A protein and the small-molecule ligand that binds it are described below.
Small molecule (SMILES): COCCCc1nc(-c2ccc(F)cc2)c(-c2ccnc3c2CC(c2ccccc2)=N3)[nH]1

Sequence of chain 1.B:
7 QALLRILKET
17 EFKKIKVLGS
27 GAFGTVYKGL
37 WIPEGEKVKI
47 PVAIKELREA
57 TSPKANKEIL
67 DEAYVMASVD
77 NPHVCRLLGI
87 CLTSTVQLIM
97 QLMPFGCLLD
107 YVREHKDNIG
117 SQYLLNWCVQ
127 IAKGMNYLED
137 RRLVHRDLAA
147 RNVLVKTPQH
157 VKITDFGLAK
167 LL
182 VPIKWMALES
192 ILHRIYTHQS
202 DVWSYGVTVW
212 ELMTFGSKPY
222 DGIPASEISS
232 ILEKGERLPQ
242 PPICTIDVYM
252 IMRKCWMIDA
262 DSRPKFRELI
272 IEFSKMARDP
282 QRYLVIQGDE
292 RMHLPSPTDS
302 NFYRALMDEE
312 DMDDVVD

Binding-site contacts:
Ligand atom C23 contacts residue MET99 of chain 1.B at 3.5 Å (hydrophobic).
Ligand atom C32 contacts residue LEU24 of chain 1.B at 3.5 Å (hydrophobic).
Ligand atom C22 contacts residue LEU150 of chain 1.B at 3.4 Å (hydrophobic).
Ligand atom F07 contacts residue ILE95 of chain 1.B at 3.4 Å.
Ligand atom C04 contacts residue ALA49 of chain 1.B at 3.6 Å (hydrophobic).
Ligand atom N25 contacts residue MET99 of chain 1.B at 2.8 Å (h-bond).
Ligand atom C21 contacts residue LEU150 of chain 1.B at 3.7 Å (hydrophobic).
Ligand atom C28 contacts residue GLY102 of chain 1.B at 3.5 Å.
Ligand atom C28 contacts residue PRO100 of chain 1.B at 3.6 Å (hydrophobic).
Ligand atom N12 contacts residue LYS51 of chain 1.B at 2.9 Å (salt-bridge).
Ligand atom C23 contacts residue GLN97 of chain 1.B at 3.4 Å.
Ligand atom C08 contacts residue VAL32 of chain 1.B at 3.7 Å (hydrophobic).
Ligand atom C29 contacts residue PRO100 of chain 1.B at 3.4 Å (hydrophobic).
Ligand atom C01 contacts residue ASP161 of chain 1.B at 3.4 Å.
Ligand atom C23 contacts residue ALA49 of chain 1.B at 3.3 Å (hydrophobic).
Ligand atom C03 contacts residue MET96 of chain 1.B at 3.5 Å (hydrophobic).
Ligand atom F07 contacts residue LEU94 of chain 1.B at 2.9 Å.
Ligand atom N25 contacts residue LEU98 of chain 1.B at 3.6 Å.
Ligand atom C03 contacts residue LYS51 of chain 1.B at 3.8 Å.
Ligand atom C01 contacts residue THR160 of chain 1.B at 3.7 Å.
Ligand atom C27 contacts residue GLY102 of chain 1.B at 3.5 Å.
Ligand atom C15 contacts residue VAL32 of chain 1.B at 3.3 Å (hydrophobic).
Ligand atom N18 contacts residue GLN97 of chain 1.B at 3.8 Å.
Ligand atom C17 contacts residue SER26 of chain 1.B at 3.1 Å.
Ligand atom N10 contacts residue LEU150 of chain 1.B at 3.7 Å.
Ligand atom C01 contacts residue LYS51 of chain 1.B at 3.5 Å.
Ligand atom N18 contacts residue ALA49 of chain 1.B at 3.5 Å.
Ligand atom C14 contacts residue VAL32 of chain 1.B at 3.7 Å (hydrophobic).
Ligand atom C22 contacts residue MET96 of chain 1.B at 3.3 Å (hydrophobic).
Ligand atom N12 contacts residue VAL32 of chain 1.B at 3.5 Å.
Ligand atom C28 contacts residue MET99 of chain 1.B at 3.5 Å (hydrophobic).
Ligand atom C23 contacts residue MET96 of chain 1.B at 3.5 Å (hydrophobic).
Ligand atom C26 contacts residue MET99 of chain 1.B at 3.7 Å (hydrophobic).
Ligand atom C19 contacts residue MET99 of chain 1.B at 3.6 Å (hydrophobic).
Ligand atom C04 contacts residue LYS51 of chain 1.B at 3.7 Å.
Ligand atom N18 contacts residue MET99 of chain 1.B at 2.8 Å (h-bond).
Ligand atom F07 contacts residue MET96 of chain 1.B at 3.2 Å.
Ligand atom N18 contacts residue LEU98 of chain 1.B at 3.7 Å.
Ligand atom F07 contacts residue LEU83 of chain 1.B at 3.7 Å.
Ligand atom C02 contacts residue MET96 of chain 1.B at 3.6 Å (hydrophobic).